Sequence of chain 1.I:
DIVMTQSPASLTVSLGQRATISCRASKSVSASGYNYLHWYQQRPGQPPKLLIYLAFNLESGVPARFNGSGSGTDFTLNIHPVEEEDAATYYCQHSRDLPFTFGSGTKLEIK

The protein below binds the small molecule below.
Small molecule (SMILES): CC(=O)N[C@H]1[C@H](O[C@H]2[C@H](O)[C@@H](NC(C)=O)CO[C@@H]2CO)O[C@H](CO)[C@@H](O)[C@@H]1O

Binding-site contacts:
Ligand atom C3 contacts residue GLY33 of chain 1.I at 3.7 Å.
Ligand atom N2 contacts residue SER32 of chain 1.I at 2.9 Å (h-bond).
Ligand atom C7 contacts residue ASN219 of chain 1.B at 3.6 Å.
Ligand atom O3 contacts residue PHE56 of chain 1.I at 4.0 Å.
Ligand atom O3 contacts residue GLY33 of chain 1.I at 3.6 Å.
Ligand atom C1 contacts residue SER32 of chain 1.I at 4.2 Å.
Ligand atom C2 contacts residue PHE56 of chain 1.I at 4.4 Å (hydrophobic).
Ligand atom C7 contacts residue ILE169 of chain 1.B at 3.9 Å (hydrophobic).
Ligand atom C2 contacts residue ASN219 of chain 1.B at 2.5 Å.
Ligand atom C1 contacts residue TYR34 of chain 1.I at 3.8 Å (hydrophobic).
Ligand atom C8 contacts residue GLY33 of chain 1.I at 4.0 Å.
Ligand atom C8 contacts residue ASN57 of chain 1.I at 4.4 Å.
Ligand atom O5 contacts residue TYR34 of chain 1.I at 3.6 Å.
Ligand atom C5 contacts residue ASN219 of chain 1.B at 3.7 Å.
Ligand atom O5 contacts residue TYR1 of chain 1.B at 3.1 Å.
Ligand atom C7 contacts residue SER32 of chain 1.I at 3.5 Å.
Ligand atom O4 contacts residue GLY33 of chain 1.I at 4.2 Å.
Ligand atom C7 contacts residue GLY33 of chain 1.I at 4.4 Å.
Ligand atom C8 contacts residue ILE169 of chain 1.B at 3.5 Å (hydrophobic).
Ligand atom C4 contacts residue ASN219 of chain 1.B at 4.3 Å.
Ligand atom C3 contacts residue SER32 of chain 1.I at 4.3 Å.
Ligand atom C6 contacts residue TYR1 of chain 1.B at 3.8 Å (hydrophobic).
Ligand atom C5 contacts residue TYR1 of chain 1.B at 4.1 Å (hydrophobic).
Ligand atom C1 contacts residue ASN219 of chain 1.B at 1.5 Å.
Ligand atom O5 contacts residue ASN219 of chain 1.B at 2.4 Å (h-bond).
Ligand atom C8 contacts residue PHE56 of chain 1.I at 3.3 Å (hydrophobic).
Ligand atom C1 contacts residue TYR1 of chain 1.B at 3.9 Å (hydrophobic).
Ligand atom O7 contacts residue ILE169 of chain 1.B at 4.3 Å.
Ligand atom N2 contacts residue GLY33 of chain 1.I at 3.8 Å.
Ligand atom N2 contacts residue ILE169 of chain 1.B at 4.3 Å.
Ligand atom C3 contacts residue ASN219 of chain 1.B at 3.8 Å.
Ligand atom C8 contacts residue SER32 of chain 1.I at 3.2 Å.
Ligand atom C7 contacts residue PHE56 of chain 1.I at 4.2 Å (hydrophobic).
Ligand atom O7 contacts residue ASN219 of chain 1.B at 3.9 Å.
Ligand atom N2 contacts residue ASN219 of chain 1.B at 2.9 Å (h-bond).
Ligand atom C2 contacts residue SER32 of chain 1.I at 4.0 Å.
Ligand atom C5 contacts residue TYR34 of chain 1.I at 4.0 Å (hydrophobic).
Ligand atom O7 contacts residue ASN57 of chain 1.I at 4.5 Å.
Ligand atom O6 contacts residue TYR1 of chain 1.B at 3.8 Å.

Sequence of chain 1.B:
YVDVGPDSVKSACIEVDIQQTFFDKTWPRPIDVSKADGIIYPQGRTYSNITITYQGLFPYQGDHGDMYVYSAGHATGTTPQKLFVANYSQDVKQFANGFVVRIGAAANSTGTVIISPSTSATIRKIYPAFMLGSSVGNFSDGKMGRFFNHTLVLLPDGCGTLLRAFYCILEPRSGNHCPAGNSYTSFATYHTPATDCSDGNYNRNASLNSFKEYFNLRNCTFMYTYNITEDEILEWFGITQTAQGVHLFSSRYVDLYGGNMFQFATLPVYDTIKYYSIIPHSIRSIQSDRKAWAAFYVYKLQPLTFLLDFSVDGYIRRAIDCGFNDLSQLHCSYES